Binding-site contacts:
Ligand atom C2 contacts residue GLY121 of chain 1.C at 4.3 Å.
Ligand atom C2 contacts residue GLY1 of chain 1.C at 4.2 Å.
Ligand atom O3 contacts residue GLY1 of chain 1.C at 2.9 Å (h-bond).
Ligand atom O6 contacts residue VAL80 of chain 1.C at 4.1 Å.
Ligand atom O4 contacts residue GLY121 of chain 1.C at 3.4 Å.
Ligand atom C6 contacts residue TYR78 of chain 1.C at 3.8 Å (hydrophobic).
Ligand atom C4 contacts residue GLY1 of chain 1.C at 4.0 Å.
Ligand atom O1 contacts residue TYR122 of chain 1.C at 4.2 Å.
Ligand atom C4 contacts residue ASP125 of chain 1.C at 3.4 Å.
Ligand atom O4 contacts residue ASP125 of chain 1.C at 2.9 Å (salt-bridge).
Ligand atom C3 contacts residue GLY1 of chain 1.C at 3.9 Å.
Ligand atom C6 contacts residue ASP125 of chain 1.C at 3.1 Å.
Ligand atom C7 contacts residue TYR122 of chain 1.C at 3.6 Å (hydrophobic).
Ligand atom C1 contacts residue GLY121 of chain 1.C at 4.3 Å.
Ligand atom C7 contacts residue TYR78 of chain 1.C at 3.9 Å (hydrophobic).
Ligand atom C5 contacts residue TYR78 of chain 1.C at 3.9 Å (hydrophobic).
Ligand atom C5 contacts residue ASP125 of chain 1.C at 3.8 Å.
Ligand atom C3 contacts residue TYR78 of chain 1.C at 3.8 Å (hydrophobic).
Ligand atom C6 contacts residue TYR122 of chain 1.C at 3.8 Å (hydrophobic).
Ligand atom C5 contacts residue TYR122 of chain 1.C at 3.9 Å (hydrophobic).
Ligand atom O1 contacts residue TYR78 of chain 1.C at 3.6 Å (h-bond).
Ligand atom O6 contacts residue TYR122 of chain 1.C at 2.9 Å (h-bond).
Ligand atom C2 contacts residue TYR122 of chain 1.C at 4.5 Å (hydrophobic).
Ligand atom C6 contacts residue VAL80 of chain 1.C at 4.0 Å (hydrophobic).
Ligand atom C1 contacts residue TYR122 of chain 1.C at 3.6 Å (hydrophobic).
Ligand atom O5 contacts residue GLY121 of chain 1.C at 3.7 Å.
Ligand atom C2 contacts residue PHE47 of chain 1.C at 4.2 Å (hydrophobic).
Ligand atom C4 contacts residue TYR78 of chain 1.C at 3.9 Å (hydrophobic).
Ligand atom O5 contacts residue TYR122 of chain 1.C at 2.8 Å (h-bond).
Ligand atom O4 contacts residue GLY1 of chain 1.C at 3.0 Å (h-bond).
Ligand atom O6 contacts residue TRP123 of chain 1.C at 2.8 Å (h-bond).
Ligand atom O4 contacts residue TYR122 of chain 1.C at 4.2 Å.
Ligand atom O2 contacts residue PHE47 of chain 1.C at 4.3 Å.
Ligand atom O6 contacts residue ASP125 of chain 1.C at 2.9 Å (salt-bridge).
Ligand atom O6 contacts residue GLY121 of chain 1.C at 3.6 Å.
Ligand atom C6 contacts residue TRP123 of chain 1.C at 3.8 Å (hydrophobic).
Ligand atom O5 contacts residue TRP123 of chain 1.C at 4.5 Å.

Sequence of chain 1.C:
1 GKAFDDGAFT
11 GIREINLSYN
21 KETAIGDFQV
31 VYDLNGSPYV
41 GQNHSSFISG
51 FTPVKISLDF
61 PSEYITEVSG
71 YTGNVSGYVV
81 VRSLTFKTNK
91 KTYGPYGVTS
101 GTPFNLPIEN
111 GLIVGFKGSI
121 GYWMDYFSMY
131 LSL

A small-molecule ligand and the protein it binds are described below.
Small molecule (SMILES): CO[C@H]1O[C@H](CO)[C@H](O)[C@H](O)[C@H]1O